Binding-site contacts:
Ligand atom C4 contacts residue ASN279 of chain 1.C at 4.3 Å.
Ligand atom C3 contacts residue ASN279 of chain 1.C at 3.8 Å.
Ligand atom C2 contacts residue ASN279 of chain 1.C at 2.5 Å.
Ligand atom C7 contacts residue ASN277 of chain 1.C at 4.1 Å.
Ligand atom C1 contacts residue ASN279 of chain 1.C at 1.4 Å.
Ligand atom O6 contacts residue LYS555 of chain 1.B at 3.6 Å (salt-bridge).
Ligand atom O5 contacts residue ASN279 of chain 1.C at 2.4 Å (h-bond).
Ligand atom C7 contacts residue ASN279 of chain 1.C at 3.1 Å.
Ligand atom N2 contacts residue GLU278 of chain 1.C at 3.6 Å.
Ligand atom O7 contacts residue ASN277 of chain 1.C at 3.8 Å.
Ligand atom C8 contacts residue ASN277 of chain 1.C at 4.3 Å.
Ligand atom O7 contacts residue ASN279 of chain 1.C at 3.4 Å (h-bond).
Ligand atom O7 contacts residue GLU278 of chain 1.C at 3.6 Å (salt-bridge).
Ligand atom C5 contacts residue ASN279 of chain 1.C at 3.7 Å.
Ligand atom N2 contacts residue ASN279 of chain 1.C at 2.5 Å (h-bond).
Ligand atom C7 contacts residue GLU278 of chain 1.C at 4.0 Å.
Ligand atom C8 contacts residue ASN279 of chain 1.C at 4.0 Å.

A small-molecule ligand and the protein it binds are described below.
Small molecule (SMILES): CC(=O)N[C@@H]1[C@@H](O)[C@H](O)[C@@H](CO)O[C@H]1O

Sequence of chain 1.B:
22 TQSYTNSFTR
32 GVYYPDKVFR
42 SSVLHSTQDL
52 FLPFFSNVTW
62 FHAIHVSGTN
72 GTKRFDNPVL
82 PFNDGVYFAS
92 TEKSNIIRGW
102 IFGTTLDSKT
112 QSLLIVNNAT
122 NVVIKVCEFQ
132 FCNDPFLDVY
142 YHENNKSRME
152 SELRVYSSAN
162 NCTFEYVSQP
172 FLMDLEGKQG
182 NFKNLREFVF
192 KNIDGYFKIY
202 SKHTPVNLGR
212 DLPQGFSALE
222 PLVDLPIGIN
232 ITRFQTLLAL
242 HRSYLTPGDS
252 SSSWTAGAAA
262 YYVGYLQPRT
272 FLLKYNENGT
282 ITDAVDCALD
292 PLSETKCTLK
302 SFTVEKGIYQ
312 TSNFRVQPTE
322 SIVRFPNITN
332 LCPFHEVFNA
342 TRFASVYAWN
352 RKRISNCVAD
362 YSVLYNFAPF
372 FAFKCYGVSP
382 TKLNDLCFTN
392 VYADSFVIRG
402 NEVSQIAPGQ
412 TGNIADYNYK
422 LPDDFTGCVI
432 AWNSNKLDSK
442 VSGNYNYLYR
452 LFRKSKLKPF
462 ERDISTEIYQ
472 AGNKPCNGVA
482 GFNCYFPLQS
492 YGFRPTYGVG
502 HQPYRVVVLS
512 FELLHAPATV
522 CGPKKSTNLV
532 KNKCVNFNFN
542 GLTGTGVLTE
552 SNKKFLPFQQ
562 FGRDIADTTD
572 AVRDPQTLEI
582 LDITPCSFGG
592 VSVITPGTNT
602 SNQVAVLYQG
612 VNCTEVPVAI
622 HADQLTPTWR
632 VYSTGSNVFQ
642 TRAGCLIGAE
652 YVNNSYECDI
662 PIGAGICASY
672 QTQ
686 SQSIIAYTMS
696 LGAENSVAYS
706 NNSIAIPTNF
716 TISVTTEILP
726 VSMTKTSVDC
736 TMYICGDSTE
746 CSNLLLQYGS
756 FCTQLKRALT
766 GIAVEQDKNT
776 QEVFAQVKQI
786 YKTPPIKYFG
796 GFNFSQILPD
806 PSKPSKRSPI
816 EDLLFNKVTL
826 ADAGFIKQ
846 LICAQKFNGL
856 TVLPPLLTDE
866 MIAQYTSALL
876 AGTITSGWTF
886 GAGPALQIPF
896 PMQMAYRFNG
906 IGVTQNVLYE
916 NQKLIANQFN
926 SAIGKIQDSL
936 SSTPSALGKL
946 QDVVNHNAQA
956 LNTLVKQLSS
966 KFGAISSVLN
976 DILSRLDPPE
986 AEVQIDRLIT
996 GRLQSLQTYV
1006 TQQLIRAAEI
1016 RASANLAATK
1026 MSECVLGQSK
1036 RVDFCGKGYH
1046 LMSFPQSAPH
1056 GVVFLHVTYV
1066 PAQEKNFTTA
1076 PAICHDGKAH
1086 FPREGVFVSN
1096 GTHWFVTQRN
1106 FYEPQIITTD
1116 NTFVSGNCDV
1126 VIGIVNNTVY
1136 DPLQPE

Sequence of chain 1.C:
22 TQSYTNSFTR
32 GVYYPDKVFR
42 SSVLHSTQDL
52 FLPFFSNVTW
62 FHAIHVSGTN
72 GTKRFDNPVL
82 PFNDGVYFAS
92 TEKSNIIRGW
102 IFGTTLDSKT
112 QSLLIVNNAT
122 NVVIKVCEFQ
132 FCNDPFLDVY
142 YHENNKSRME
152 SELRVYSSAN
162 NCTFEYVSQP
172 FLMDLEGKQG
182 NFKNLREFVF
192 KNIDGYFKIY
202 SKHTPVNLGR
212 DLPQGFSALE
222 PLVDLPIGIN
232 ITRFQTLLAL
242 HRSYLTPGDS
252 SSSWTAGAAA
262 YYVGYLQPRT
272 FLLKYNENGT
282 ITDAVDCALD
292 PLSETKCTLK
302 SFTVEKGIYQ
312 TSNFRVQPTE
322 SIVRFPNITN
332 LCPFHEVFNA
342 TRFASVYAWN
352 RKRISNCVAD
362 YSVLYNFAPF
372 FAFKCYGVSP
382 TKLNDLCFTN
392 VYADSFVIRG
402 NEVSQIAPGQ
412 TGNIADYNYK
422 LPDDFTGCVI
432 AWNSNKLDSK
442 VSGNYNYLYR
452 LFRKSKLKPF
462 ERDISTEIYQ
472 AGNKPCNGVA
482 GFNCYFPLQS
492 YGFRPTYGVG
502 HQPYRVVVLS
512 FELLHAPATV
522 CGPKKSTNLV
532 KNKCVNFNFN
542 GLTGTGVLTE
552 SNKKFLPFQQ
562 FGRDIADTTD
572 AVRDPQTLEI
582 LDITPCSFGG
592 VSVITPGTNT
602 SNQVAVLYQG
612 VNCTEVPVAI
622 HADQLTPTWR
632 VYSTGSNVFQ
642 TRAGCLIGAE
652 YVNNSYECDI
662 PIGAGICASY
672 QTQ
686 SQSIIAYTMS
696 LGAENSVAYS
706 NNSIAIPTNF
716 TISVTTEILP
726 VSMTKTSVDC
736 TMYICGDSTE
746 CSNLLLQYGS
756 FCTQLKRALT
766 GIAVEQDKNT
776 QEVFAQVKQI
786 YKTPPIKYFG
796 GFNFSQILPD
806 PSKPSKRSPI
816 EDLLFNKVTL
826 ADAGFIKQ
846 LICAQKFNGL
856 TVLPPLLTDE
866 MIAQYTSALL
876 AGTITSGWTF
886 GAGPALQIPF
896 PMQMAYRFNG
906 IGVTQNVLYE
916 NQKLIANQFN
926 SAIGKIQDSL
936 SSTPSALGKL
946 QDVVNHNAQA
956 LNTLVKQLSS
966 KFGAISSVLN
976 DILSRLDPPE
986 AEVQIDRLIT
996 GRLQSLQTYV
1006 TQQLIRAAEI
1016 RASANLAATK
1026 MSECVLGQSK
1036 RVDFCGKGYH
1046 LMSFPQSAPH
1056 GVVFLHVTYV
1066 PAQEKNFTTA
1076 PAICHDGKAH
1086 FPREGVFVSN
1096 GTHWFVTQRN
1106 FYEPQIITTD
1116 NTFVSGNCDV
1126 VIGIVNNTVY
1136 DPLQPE